Sequence of chain 1.B:
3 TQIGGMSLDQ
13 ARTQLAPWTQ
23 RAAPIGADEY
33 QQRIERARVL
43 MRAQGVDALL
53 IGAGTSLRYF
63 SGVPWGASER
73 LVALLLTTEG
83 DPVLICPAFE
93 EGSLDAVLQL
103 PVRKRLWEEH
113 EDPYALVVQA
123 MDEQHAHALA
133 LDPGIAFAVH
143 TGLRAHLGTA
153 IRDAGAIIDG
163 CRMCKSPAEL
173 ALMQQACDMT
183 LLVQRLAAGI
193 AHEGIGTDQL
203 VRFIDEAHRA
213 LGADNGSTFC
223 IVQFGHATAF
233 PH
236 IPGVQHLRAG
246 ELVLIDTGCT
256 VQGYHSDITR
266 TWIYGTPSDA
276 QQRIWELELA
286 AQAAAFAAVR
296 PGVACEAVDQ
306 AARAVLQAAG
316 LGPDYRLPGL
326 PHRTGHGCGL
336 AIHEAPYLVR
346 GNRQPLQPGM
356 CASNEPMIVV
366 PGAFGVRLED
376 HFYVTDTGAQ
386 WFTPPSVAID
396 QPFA

Binding-site contacts:
Ligand atom CA contacts residue HIS142 of chain 1.B at 2.9 Å.
Ligand atom N contacts residue ARG146 of chain 1.B at 3.6 Å.
Ligand atom N contacts residue HIS142 of chain 1.B at 2.9 Å (h-bond).
Ligand atom CA contacts residue ILE153 of chain 1.B at 4.4 Å (hydrophobic).
Ligand atom C contacts residue ILE153 of chain 1.A at 3.4 Å (hydrophobic).
Ligand atom N contacts residue ALA152 of chain 1.A at 3.4 Å.
Ligand atom OXT contacts residue ARG146 of chain 1.B at 3.4 Å (salt-bridge).
Ligand atom CA contacts residue ILE153 of chain 1.A at 3.3 Å (hydrophobic).
Ligand atom OXT contacts residue ALA152 of chain 1.B at 3.7 Å.
Ligand atom C contacts residue HIS142 of chain 1.B at 3.6 Å.
Ligand atom O contacts residue ARG146 of chain 1.B at 2.8 Å (salt-bridge).
Ligand atom N contacts residue HIS142 of chain 1.A at 2.7 Å (h-bond).
Ligand atom C contacts residue ARG146 of chain 1.B at 3.5 Å.
Ligand atom O contacts residue ILE153 of chain 1.A at 2.8 Å (h-bond).
Ligand atom CA contacts residue HIS142 of chain 1.A at 3.6 Å.
Ligand atom C contacts residue ARG146 of chain 1.A at 3.7 Å.
Ligand atom N contacts residue ILE153 of chain 1.A at 2.9 Å (h-bond).
Ligand atom O contacts residue PHE139 of chain 1.A at 4.0 Å.
Ligand atom N contacts residue ARG146 of chain 1.A at 2.9 Å (salt-bridge).
Ligand atom OXT contacts residue ILE153 of chain 1.B at 3.0 Å (h-bond).
Ligand atom C contacts residue ILE153 of chain 1.B at 3.2 Å (hydrophobic).
Ligand atom CA contacts residue ARG146 of chain 1.B at 2.7 Å.
Ligand atom O contacts residue PHE139 of chain 1.B at 3.6 Å.
Ligand atom CA contacts residue ARG146 of chain 1.A at 3.0 Å.
Ligand atom C contacts residue HIS142 of chain 1.A at 3.5 Å.
Ligand atom O contacts residue HIS142 of chain 1.A at 3.3 Å.
Ligand atom O contacts residue HIS142 of chain 1.B at 3.2 Å (h-bond).
Ligand atom O contacts residue ILE153 of chain 1.B at 2.6 Å (h-bond).

The protein below binds the small molecule below.
Small molecule (SMILES): NCC(=O)NCC(=O)NCC(=O)O

Sequence of chain 1.A:
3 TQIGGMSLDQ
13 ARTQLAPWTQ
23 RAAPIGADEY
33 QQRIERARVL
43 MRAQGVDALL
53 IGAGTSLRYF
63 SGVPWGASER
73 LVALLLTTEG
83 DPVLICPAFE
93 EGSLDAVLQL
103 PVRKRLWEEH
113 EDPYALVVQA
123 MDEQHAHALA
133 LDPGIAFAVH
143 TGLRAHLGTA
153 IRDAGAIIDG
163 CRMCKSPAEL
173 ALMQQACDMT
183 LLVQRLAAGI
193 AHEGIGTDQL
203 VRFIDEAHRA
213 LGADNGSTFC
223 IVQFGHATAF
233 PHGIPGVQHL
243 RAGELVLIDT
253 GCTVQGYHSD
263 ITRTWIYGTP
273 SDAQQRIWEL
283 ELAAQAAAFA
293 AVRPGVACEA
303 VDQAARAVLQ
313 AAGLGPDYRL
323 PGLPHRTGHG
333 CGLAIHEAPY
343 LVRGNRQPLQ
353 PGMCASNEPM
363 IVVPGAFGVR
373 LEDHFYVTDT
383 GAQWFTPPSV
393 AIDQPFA